A protein and the small-molecule ligand that binds it are described below.
Small molecule (SMILES): CC(=O)N[C@H]1[C@H](O[C@H]2[C@H](O)[C@@H](NC(C)=O)CO[C@@H]2CO)O[C@H](CO)[C@@H](O)[C@@H]1O

Sequence of chain 1.B:
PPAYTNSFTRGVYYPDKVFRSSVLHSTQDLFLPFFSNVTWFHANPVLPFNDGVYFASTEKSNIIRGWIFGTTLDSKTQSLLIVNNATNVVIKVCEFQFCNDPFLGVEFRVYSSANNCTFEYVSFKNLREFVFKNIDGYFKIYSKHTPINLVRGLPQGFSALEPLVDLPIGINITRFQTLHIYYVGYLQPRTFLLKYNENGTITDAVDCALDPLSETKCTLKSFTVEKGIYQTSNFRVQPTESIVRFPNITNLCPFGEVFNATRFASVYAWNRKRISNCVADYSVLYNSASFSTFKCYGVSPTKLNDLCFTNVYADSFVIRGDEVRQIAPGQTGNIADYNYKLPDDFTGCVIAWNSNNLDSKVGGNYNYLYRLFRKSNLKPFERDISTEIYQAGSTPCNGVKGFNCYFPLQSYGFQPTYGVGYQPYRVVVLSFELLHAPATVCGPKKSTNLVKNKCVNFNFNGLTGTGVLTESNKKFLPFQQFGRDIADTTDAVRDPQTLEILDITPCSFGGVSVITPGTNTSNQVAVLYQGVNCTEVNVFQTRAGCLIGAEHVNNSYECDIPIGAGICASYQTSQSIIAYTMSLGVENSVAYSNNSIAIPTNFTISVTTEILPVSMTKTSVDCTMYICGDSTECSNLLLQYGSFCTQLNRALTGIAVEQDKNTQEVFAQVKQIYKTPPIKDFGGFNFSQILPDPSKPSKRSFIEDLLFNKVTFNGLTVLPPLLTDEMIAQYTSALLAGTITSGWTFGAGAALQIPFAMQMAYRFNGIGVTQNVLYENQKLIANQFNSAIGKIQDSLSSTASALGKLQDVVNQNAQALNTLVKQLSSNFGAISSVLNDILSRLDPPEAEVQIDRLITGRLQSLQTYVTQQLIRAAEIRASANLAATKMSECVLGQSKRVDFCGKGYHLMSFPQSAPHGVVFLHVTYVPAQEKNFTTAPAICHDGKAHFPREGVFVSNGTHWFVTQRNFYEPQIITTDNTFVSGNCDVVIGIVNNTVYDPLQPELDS

Binding-site contacts:
Ligand atom C7 contacts residue HIS1098 of chain 1.B at 3.3 Å.
Ligand atom C3 contacts residue HIS1098 of chain 1.B at 3.5 Å.
Ligand atom O3 contacts residue HIS1098 of chain 1.B at 4.2 Å.
Ligand atom O7 contacts residue HIS1098 of chain 1.B at 2.8 Å (h-bond).
Ligand atom C8 contacts residue ASN1095 of chain 1.B at 3.9 Å.
Ligand atom O4 contacts residue HIS1098 of chain 1.B at 3.3 Å.
Ligand atom C6 contacts residue PHE1100 of chain 1.B at 3.5 Å (hydrophobic).
Ligand atom O5 contacts residue HIS1098 of chain 1.B at 4.2 Å.
Ligand atom C2 contacts residue THR1097 of chain 1.B at 3.3 Å.
Ligand atom C7 contacts residue THR1097 of chain 1.B at 4.0 Å.
Ligand atom C1 contacts residue ASN1095 of chain 1.B at 1.4 Å.
Ligand atom C1 contacts residue THR1097 of chain 1.B at 3.4 Å.
Ligand atom C2 contacts residue ASN1095 of chain 1.B at 2.5 Å.
Ligand atom O5 contacts residue ASN1095 of chain 1.B at 2.4 Å (h-bond).
Ligand atom C1 contacts residue HIS1098 of chain 1.B at 4.0 Å.
Ligand atom C3 contacts residue THR1097 of chain 1.B at 3.3 Å.
Ligand atom C5 contacts residue HIS1098 of chain 1.B at 3.5 Å.
Ligand atom O5 contacts residue THR1097 of chain 1.B at 4.4 Å.
Ligand atom O3 contacts residue THR1097 of chain 1.B at 4.2 Å.
Ligand atom C8 contacts residue THR1097 of chain 1.B at 3.7 Å.
Ligand atom C3 contacts residue ASN1095 of chain 1.B at 3.8 Å.
Ligand atom C4 contacts residue ASN1095 of chain 1.B at 4.2 Å.
Ligand atom N2 contacts residue HIS1098 of chain 1.B at 4.4 Å.
Ligand atom O7 contacts residue ASN1095 of chain 1.B at 3.1 Å (h-bond).
Ligand atom C8 contacts residue HIS1098 of chain 1.B at 3.6 Å.
Ligand atom C5 contacts residue ASN1095 of chain 1.B at 3.7 Å.
Ligand atom C5 contacts residue THR1097 of chain 1.B at 4.4 Å.
Ligand atom N2 contacts residue THR1097 of chain 1.B at 2.9 Å (h-bond).
Ligand atom C4 contacts residue HIS1098 of chain 1.B at 3.8 Å.
Ligand atom C5 contacts residue PHE1100 of chain 1.B at 3.9 Å (hydrophobic).
Ligand atom N2 contacts residue ASN1095 of chain 1.B at 2.9 Å (h-bond).
Ligand atom C2 contacts residue HIS1098 of chain 1.B at 4.3 Å.
Ligand atom C7 contacts residue ASN1095 of chain 1.B at 3.2 Å.
Ligand atom O5 contacts residue PHE1100 of chain 1.B at 4.0 Å.
Ligand atom C4 contacts residue THR1097 of chain 1.B at 4.4 Å.